Binding-site contacts:
Ligand atom C5 contacts residue THR191 of chain 3.A at 4.0 Å.
Ligand atom O1 contacts residue PRO192 of chain 3.A at 3.6 Å.
Ligand atom C6 contacts residue THR191 of chain 3.A at 3.5 Å.
Ligand atom O1 contacts residue GLY22 of chain 3.A at 3.3 Å.
Ligand atom O1 contacts residue PRO223 of chain 3.A at 3.6 Å.
Ligand atom O6 contacts residue TRP190 of chain 3.A at 4.4 Å.
Ligand atom C5 contacts residue PRO192 of chain 3.A at 4.5 Å (hydrophobic).
Ligand atom O5 contacts residue PRO192 of chain 3.A at 3.4 Å.
Ligand atom C1 contacts residue PRO223 of chain 3.A at 4.0 Å (hydrophobic).
Ligand atom C6 contacts residue PRO192 of chain 3.A at 3.9 Å (hydrophobic).
Ligand atom C6 contacts residue GLU195 of chain 3.A at 3.5 Å.
Ligand atom C6 contacts residue TRP190 of chain 3.A at 3.3 Å (hydrophobic).
Ligand atom C1 contacts residue THR191 of chain 3.A at 4.0 Å.
Ligand atom O6 contacts residue PRO192 of chain 3.A at 3.6 Å.
Ligand atom O1 contacts residue THR191 of chain 3.A at 4.1 Å.
Ligand atom O5 contacts residue THR191 of chain 3.A at 3.4 Å.
Ligand atom O1 contacts residue TRP190 of chain 3.A at 4.1 Å.
Ligand atom O5 contacts residue TRP190 of chain 3.A at 3.5 Å (h-bond).
Ligand atom C5 contacts residue TRP190 of chain 3.A at 3.5 Å (hydrophobic).
Ligand atom O6 contacts residue GLU195 of chain 3.A at 2.8 Å (salt-bridge).
Ligand atom O6 contacts residue THR191 of chain 3.A at 3.7 Å.
Ligand atom C4 contacts residue TRP190 of chain 3.A at 4.1 Å (hydrophobic).
Ligand atom O2 contacts residue PRO223 of chain 3.A at 4.4 Å.
Ligand atom C1 contacts residue PRO192 of chain 3.A at 4.1 Å (hydrophobic).
Ligand atom O4 contacts residue TRP190 of chain 3.A at 3.3 Å (h-bond).
Ligand atom C1 contacts residue TRP190 of chain 3.A at 3.5 Å (hydrophobic).

Sequence of chain 3.A:
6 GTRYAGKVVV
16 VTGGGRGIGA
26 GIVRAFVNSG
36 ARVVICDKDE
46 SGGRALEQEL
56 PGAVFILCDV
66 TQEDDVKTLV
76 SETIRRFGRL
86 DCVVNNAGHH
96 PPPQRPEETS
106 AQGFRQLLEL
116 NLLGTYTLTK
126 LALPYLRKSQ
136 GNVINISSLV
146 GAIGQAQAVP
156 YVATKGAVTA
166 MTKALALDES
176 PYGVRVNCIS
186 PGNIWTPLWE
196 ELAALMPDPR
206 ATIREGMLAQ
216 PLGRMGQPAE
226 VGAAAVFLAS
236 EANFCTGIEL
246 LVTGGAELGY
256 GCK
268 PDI

The protein below binds the small molecule below.
Small molecule (SMILES): OC[C@H]1O[C@@H](O)[C@H](O)[C@@H](O)[C@@H]1O